A small-molecule ligand and the protein it binds are described below.
Small molecule (SMILES): CC(=O)N[C@@H]1[C@@H](O)[C@H](O)[C@@H](CO)O[C@H]1O

Binding-site contacts:
Ligand atom O6 contacts residue THR273 of chain 1.A at 4.2 Å.
Ligand atom C4 contacts residue ASN271 of chain 1.A at 4.2 Å.
Ligand atom C5 contacts residue ASN271 of chain 1.A at 3.7 Å.
Ligand atom O6 contacts residue LEU292 of chain 1.A at 3.6 Å.
Ligand atom C5 contacts residue LEU292 of chain 1.A at 4.1 Å (hydrophobic).
Ligand atom C1 contacts residue ASN271 of chain 1.A at 1.4 Å.
Ligand atom C3 contacts residue ASN271 of chain 1.A at 3.8 Å.
Ligand atom O5 contacts residue ASN271 of chain 1.A at 2.4 Å (h-bond).
Ligand atom O5 contacts residue LEU292 of chain 1.A at 3.2 Å.
Ligand atom C8 contacts residue ASN271 of chain 1.A at 3.7 Å.
Ligand atom C5 contacts residue GLN408 of chain 1.A at 4.4 Å.
Ligand atom C7 contacts residue ASN271 of chain 1.A at 3.3 Å.
Ligand atom N2 contacts residue ASN271 of chain 1.A at 2.9 Å (h-bond).
Ligand atom C2 contacts residue ASN271 of chain 1.A at 2.4 Å.
Ligand atom O7 contacts residue ASN271 of chain 1.A at 3.3 Å (h-bond).
Ligand atom C6 contacts residue GLN408 of chain 1.A at 3.9 Å.
Ligand atom C6 contacts residue LEU292 of chain 1.A at 3.7 Å (hydrophobic).
Ligand atom C1 contacts residue LEU292 of chain 1.A at 4.2 Å (hydrophobic).
Ligand atom O6 contacts residue GLN408 of chain 1.A at 2.8 Å (h-bond).
Ligand atom O7 contacts residue LEU292 of chain 1.A at 3.9 Å.

Sequence of chain 1.A:
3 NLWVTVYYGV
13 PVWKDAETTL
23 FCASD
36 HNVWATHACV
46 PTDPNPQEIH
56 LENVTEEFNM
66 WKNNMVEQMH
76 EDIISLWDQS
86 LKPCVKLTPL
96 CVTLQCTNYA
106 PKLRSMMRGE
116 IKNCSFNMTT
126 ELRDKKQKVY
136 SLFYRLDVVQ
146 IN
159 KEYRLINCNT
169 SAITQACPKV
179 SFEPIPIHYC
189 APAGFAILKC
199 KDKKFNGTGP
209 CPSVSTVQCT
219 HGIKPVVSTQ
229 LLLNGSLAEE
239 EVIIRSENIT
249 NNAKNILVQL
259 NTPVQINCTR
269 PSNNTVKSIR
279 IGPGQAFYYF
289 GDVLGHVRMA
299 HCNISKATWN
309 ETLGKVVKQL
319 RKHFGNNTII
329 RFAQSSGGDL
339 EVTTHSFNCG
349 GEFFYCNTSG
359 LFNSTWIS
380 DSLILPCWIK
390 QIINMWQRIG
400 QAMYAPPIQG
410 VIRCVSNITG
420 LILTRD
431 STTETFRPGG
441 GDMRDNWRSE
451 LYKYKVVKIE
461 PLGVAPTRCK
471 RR